Sequence of chain 1.B:
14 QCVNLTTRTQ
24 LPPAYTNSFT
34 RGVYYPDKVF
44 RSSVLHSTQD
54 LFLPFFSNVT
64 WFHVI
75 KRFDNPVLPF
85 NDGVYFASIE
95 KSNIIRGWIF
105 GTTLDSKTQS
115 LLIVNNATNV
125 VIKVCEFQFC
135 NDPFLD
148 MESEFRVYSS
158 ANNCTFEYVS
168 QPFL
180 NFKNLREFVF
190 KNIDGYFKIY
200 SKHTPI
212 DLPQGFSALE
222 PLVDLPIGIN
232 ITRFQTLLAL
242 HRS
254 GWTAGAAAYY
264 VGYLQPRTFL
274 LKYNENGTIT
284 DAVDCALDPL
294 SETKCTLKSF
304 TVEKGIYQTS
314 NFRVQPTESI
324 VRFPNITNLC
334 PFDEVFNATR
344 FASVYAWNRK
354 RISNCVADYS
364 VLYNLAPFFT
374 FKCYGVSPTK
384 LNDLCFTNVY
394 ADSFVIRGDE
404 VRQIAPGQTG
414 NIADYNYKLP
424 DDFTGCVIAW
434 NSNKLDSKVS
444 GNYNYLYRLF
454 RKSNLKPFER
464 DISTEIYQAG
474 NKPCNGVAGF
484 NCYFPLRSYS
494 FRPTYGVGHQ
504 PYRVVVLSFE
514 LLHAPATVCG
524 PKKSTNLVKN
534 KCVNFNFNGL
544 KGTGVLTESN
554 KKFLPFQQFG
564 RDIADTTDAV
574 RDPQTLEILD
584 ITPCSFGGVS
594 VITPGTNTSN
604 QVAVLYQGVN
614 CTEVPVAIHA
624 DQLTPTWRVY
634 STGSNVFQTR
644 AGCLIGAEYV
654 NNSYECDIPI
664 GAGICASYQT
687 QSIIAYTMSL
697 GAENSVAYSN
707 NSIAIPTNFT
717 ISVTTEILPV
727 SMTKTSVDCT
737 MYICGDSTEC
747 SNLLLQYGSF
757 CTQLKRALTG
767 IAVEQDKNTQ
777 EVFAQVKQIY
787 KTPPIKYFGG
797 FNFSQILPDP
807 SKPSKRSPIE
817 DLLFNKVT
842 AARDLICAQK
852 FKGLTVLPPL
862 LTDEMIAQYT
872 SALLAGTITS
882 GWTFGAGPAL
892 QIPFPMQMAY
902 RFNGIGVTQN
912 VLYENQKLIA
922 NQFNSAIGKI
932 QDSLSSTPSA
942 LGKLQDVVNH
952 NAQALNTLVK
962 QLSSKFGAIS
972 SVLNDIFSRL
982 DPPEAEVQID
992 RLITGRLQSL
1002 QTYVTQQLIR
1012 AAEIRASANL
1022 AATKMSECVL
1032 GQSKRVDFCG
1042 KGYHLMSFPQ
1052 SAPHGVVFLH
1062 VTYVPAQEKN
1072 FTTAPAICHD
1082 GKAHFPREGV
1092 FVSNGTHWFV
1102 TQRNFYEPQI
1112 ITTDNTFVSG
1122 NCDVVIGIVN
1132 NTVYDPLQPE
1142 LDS

A small-molecule ligand and the protein it binds are described below.
Small molecule (SMILES): CC(=O)N[C@@H]1[C@@H](O)[C@H](O)[C@@H](CO)O[C@H]1O

Binding-site contacts:
Ligand atom C2 contacts residue ASN231 of chain 1.C at 2.5 Å.
Ligand atom C8 contacts residue GLU462 of chain 1.B at 3.4 Å.
Ligand atom C5 contacts residue ASN231 of chain 1.C at 3.7 Å.
Ligand atom C5 contacts residue THR106 of chain 1.C at 4.3 Å.
Ligand atom O5 contacts residue ASN231 of chain 1.C at 2.4 Å (h-bond).
Ligand atom O5 contacts residue THR233 of chain 1.C at 3.3 Å (h-bond).
Ligand atom C1 contacts residue ASN231 of chain 1.C at 1.4 Å.
Ligand atom C6 contacts residue THR106 of chain 1.C at 3.6 Å.
Ligand atom C8 contacts residue LYS459 of chain 1.B at 3.6 Å.
Ligand atom C3 contacts residue ASN231 of chain 1.C at 3.8 Å.
Ligand atom C4 contacts residue ASN231 of chain 1.C at 4.2 Å.
Ligand atom N2 contacts residue ASN231 of chain 1.C at 2.9 Å (h-bond).
Ligand atom C8 contacts residue ASN231 of chain 1.C at 4.1 Å.
Ligand atom O5 contacts residue THR106 of chain 1.C at 3.7 Å.
Ligand atom C6 contacts residue THR233 of chain 1.C at 3.7 Å.
Ligand atom C1 contacts residue THR233 of chain 1.C at 3.8 Å.
Ligand atom C7 contacts residue ASN231 of chain 1.C at 3.2 Å.
Ligand atom O7 contacts residue GLU462 of chain 1.B at 2.9 Å (salt-bridge).
Ligand atom O7 contacts residue ASN231 of chain 1.C at 3.1 Å (h-bond).
Ligand atom C7 contacts residue GLU462 of chain 1.B at 3.7 Å.
Ligand atom C1 contacts residue THR106 of chain 1.C at 4.5 Å.
Ligand atom C5 contacts residue THR233 of chain 1.C at 3.5 Å.

Sequence of chain 1.C:
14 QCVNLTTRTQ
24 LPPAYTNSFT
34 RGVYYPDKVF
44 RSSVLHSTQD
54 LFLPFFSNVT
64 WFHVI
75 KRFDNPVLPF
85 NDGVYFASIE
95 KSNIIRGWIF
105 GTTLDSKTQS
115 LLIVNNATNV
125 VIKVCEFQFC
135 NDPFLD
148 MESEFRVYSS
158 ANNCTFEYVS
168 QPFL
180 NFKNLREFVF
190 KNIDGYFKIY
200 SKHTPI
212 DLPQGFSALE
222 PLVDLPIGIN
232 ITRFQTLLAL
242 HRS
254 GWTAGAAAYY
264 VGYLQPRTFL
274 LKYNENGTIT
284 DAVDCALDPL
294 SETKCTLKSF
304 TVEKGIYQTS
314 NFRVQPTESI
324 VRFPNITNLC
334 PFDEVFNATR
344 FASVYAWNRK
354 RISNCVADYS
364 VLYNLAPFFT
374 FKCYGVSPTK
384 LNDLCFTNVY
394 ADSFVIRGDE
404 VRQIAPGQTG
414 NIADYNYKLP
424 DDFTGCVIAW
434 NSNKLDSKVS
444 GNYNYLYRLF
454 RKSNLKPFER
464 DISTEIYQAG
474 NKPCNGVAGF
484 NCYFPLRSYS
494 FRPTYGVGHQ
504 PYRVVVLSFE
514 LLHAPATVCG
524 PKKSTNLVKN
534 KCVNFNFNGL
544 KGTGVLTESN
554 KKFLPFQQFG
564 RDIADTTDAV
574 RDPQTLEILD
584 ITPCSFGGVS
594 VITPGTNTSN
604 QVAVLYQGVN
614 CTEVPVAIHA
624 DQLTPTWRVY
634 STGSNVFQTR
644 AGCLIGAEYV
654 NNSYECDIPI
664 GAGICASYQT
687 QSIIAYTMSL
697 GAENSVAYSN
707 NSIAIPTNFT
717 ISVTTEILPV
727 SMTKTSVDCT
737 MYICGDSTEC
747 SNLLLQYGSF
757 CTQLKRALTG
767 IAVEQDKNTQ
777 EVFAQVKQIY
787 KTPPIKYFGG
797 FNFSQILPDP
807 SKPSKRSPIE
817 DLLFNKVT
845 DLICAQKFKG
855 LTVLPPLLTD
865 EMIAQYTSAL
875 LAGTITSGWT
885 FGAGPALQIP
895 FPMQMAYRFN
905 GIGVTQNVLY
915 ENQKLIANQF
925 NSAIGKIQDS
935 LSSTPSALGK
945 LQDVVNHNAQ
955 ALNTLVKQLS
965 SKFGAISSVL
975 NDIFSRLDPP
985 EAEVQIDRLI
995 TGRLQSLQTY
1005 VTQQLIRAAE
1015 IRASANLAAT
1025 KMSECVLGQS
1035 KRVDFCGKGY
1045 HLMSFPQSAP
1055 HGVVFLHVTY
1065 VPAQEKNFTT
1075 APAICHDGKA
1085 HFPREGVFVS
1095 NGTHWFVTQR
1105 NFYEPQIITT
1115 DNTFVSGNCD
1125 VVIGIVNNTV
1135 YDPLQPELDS